A protein and the small-molecule ligand that binds it are described below.
Small molecule (SMILES): CC(=O)N[C@@H]1[C@@H](O)[C@H](O)[C@@H](CO)O[C@H]1O

Sequence of chain 1.B:
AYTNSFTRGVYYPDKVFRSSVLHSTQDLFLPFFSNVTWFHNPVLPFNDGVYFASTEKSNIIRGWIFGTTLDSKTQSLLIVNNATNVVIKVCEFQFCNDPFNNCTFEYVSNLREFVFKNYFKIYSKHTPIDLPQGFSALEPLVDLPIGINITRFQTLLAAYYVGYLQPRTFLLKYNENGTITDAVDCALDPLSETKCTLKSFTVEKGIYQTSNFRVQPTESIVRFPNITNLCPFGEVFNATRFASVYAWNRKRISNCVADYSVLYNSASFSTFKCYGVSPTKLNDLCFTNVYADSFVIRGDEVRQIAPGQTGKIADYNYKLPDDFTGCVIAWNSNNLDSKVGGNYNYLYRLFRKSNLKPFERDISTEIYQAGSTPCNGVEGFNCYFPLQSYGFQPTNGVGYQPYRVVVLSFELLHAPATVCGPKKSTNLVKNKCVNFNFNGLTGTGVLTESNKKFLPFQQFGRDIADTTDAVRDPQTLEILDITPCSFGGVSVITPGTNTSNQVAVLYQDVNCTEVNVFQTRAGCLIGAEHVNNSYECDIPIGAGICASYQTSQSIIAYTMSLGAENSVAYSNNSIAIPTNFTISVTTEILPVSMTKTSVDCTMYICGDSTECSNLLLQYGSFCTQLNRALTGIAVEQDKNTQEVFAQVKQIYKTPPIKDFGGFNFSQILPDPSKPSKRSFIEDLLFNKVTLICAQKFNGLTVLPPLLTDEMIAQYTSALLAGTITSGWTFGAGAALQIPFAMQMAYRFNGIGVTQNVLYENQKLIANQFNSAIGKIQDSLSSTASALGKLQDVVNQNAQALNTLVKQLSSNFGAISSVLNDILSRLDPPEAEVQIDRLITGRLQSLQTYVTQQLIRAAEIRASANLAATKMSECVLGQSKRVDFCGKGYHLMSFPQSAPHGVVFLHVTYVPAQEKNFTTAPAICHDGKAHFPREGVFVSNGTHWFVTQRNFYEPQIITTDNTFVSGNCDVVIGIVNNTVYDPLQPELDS

Binding-site contacts:
Ligand atom C1 contacts residue ASN61 of chain 1.B at 1.4 Å.
Ligand atom O5 contacts residue ASN61 of chain 1.B at 2.0 Å (h-bond).
Ligand atom C2 contacts residue ASN61 of chain 1.B at 2.5 Å.
Ligand atom C6 contacts residue TYR28 of chain 1.B at 4.3 Å (hydrophobic).
Ligand atom O6 contacts residue TYR28 of chain 1.B at 3.5 Å.
Ligand atom C6 contacts residue ASN61 of chain 1.B at 4.3 Å.
Ligand atom C5 contacts residue ASN61 of chain 1.B at 3.4 Å.
Ligand atom C4 contacts residue ASN61 of chain 1.B at 4.0 Å.
Ligand atom O7 contacts residue ASN61 of chain 1.B at 3.6 Å (h-bond).
Ligand atom C7 contacts residue ASN61 of chain 1.B at 3.7 Å.
Ligand atom C3 contacts residue ASN61 of chain 1.B at 3.8 Å.
Ligand atom N2 contacts residue ASN61 of chain 1.B at 3.3 Å (h-bond).